The small molecule below binds the protein below.
Small molecule (SMILES): CC(=O)N[C@@H]1[C@@H](O)[C@H](O)[C@@H](CO)O[C@H]1O

Binding-site contacts:
Ligand atom C8 contacts residue LEU353 of chain 1.A at 3.9 Å (hydrophobic).
Ligand atom C2 contacts residue GLY345 of chain 1.A at 4.3 Å.
Ligand atom O3 contacts residue GLY345 of chain 1.A at 4.5 Å.
Ligand atom O5 contacts residue SER347 of chain 1.A at 3.6 Å.
Ligand atom O5 contacts residue ASN350 of chain 1.A at 2.3 Å (h-bond).
Ligand atom N2 contacts residue ASN350 of chain 1.A at 2.9 Å (h-bond).
Ligand atom C2 contacts residue ASN350 of chain 1.A at 2.5 Å.
Ligand atom C8 contacts residue ASN350 of chain 1.A at 4.0 Å.
Ligand atom C3 contacts residue ASN350 of chain 1.A at 3.8 Å.
Ligand atom O4 contacts residue GLY345 of chain 1.A at 4.1 Å.
Ligand atom C5 contacts residue ASN350 of chain 1.A at 3.6 Å.
Ligand atom C8 contacts residue SER352 of chain 1.A at 4.3 Å.
Ligand atom C4 contacts residue ASN350 of chain 1.A at 4.2 Å.
Ligand atom C1 contacts residue GLY345 of chain 1.A at 4.3 Å.
Ligand atom C1 contacts residue ASN350 of chain 1.A at 1.4 Å.
Ligand atom C5 contacts residue SER347 of chain 1.A at 4.1 Å.
Ligand atom N2 contacts residue GLY345 of chain 1.A at 4.1 Å.
Ligand atom O7 contacts residue ASN350 of chain 1.A at 3.2 Å (h-bond).
Ligand atom C3 contacts residue GLY345 of chain 1.A at 3.9 Å.
Ligand atom C1 contacts residue SER347 of chain 1.A at 3.8 Å.
Ligand atom C7 contacts residue ASN350 of chain 1.A at 3.2 Å.

Sequence of chain 1.A:
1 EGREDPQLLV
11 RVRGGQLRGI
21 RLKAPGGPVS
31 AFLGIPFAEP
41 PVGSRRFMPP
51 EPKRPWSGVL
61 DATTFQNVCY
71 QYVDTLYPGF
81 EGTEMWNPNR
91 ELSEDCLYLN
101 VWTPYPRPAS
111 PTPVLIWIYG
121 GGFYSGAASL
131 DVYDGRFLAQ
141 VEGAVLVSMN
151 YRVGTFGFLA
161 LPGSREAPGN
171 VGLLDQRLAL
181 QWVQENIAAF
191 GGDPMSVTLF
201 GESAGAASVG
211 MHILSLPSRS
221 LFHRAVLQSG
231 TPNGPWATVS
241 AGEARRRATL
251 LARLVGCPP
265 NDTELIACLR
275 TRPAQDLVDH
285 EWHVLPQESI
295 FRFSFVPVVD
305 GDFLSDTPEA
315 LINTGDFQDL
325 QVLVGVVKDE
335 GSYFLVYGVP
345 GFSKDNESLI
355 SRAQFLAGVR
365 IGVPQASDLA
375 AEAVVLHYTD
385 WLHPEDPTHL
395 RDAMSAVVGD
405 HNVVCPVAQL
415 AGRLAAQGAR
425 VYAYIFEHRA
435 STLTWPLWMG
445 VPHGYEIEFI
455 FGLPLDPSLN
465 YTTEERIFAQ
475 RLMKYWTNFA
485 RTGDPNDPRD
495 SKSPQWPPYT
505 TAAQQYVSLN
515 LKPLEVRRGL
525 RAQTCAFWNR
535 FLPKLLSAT